Binding-site contacts:
Ligand atom C1 contacts residue ASN600 of chain 1.C at 1.4 Å.
Ligand atom C5 contacts residue ASN600 of chain 1.C at 3.7 Å.
Ligand atom C4 contacts residue ASN600 of chain 1.C at 4.2 Å.
Ligand atom N2 contacts residue ASN600 of chain 1.C at 2.9 Å (h-bond).
Ligand atom O7 contacts residue ASN600 of chain 1.C at 2.8 Å (h-bond).
Ligand atom C3 contacts residue ASN600 of chain 1.C at 3.8 Å.
Ligand atom O5 contacts residue ASN600 of chain 1.C at 2.4 Å (h-bond).
Ligand atom C2 contacts residue ASN600 of chain 1.C at 2.5 Å.
Ligand atom C1 contacts residue THR601 of chain 1.C at 4.4 Å.
Ligand atom C7 contacts residue ASN600 of chain 1.C at 3.0 Å.
Ligand atom C8 contacts residue ASN600 of chain 1.C at 4.3 Å.

Sequence of chain 1.C:
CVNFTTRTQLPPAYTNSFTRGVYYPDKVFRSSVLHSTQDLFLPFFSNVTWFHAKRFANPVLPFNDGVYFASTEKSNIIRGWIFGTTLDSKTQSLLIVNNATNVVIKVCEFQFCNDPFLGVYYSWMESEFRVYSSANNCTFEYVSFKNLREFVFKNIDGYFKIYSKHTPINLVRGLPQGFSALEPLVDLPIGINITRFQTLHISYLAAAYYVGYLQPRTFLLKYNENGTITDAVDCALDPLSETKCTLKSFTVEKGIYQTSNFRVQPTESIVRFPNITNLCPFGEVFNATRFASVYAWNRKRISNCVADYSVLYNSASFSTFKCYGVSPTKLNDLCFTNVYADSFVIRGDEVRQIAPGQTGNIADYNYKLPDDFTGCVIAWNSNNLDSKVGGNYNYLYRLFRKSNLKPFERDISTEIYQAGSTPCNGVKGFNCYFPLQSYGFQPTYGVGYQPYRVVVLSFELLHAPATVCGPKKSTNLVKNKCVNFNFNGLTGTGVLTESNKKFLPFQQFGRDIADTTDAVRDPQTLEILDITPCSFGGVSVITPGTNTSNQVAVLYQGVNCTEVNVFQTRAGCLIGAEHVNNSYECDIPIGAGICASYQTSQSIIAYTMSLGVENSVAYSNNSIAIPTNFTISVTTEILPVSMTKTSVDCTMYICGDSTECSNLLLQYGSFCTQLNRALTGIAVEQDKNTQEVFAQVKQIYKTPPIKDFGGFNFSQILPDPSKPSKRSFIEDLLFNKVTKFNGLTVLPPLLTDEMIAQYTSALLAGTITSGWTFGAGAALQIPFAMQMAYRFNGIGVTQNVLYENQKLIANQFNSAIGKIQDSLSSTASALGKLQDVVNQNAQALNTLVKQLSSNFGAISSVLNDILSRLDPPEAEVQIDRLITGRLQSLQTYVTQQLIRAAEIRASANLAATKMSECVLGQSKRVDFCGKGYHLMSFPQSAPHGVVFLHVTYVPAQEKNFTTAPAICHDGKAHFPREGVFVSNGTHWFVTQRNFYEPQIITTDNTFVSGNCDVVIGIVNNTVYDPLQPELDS

This small molecule binds to this protein.
Small molecule (SMILES): CC(=O)N[C@@H]1[C@@H](O)[C@H](O)[C@@H](CO)O[C@H]1O